This protein binds this small molecule.
Small molecule (SMILES): OC[C@H]1O[C@@H](O)[C@H](O)[C@@H](O)[C@H]1O

Binding-site contacts:
Ligand atom O4 contacts residue GLN75 of chain 1.A at 2.9 Å (h-bond).
Ligand atom C5 contacts residue GAL1 of chain 1.C at 3.5 Å.
Ligand atom O2 contacts residue GLY289 of chain 1.A at 2.9 Å (h-bond).
Ligand atom C2 contacts residue GAL1 of chain 1.C at 2.3 Å.
Ligand atom O6 contacts residue PRO28 of chain 1.A at 3.3 Å.
Ligand atom C3 contacts residue SER290 of chain 1.A at 3.6 Å.
Ligand atom O4 contacts residue SER290 of chain 1.A at 3.6 Å.
Ligand atom C3 contacts residue GAL2 of chain 1.C at 0.0 Å.
Ligand atom O5 contacts residue TRP26 of chain 1.A at 2.8 Å (h-bond).
Ligand atom C1 contacts residue GAL1 of chain 1.C at 1.4 Å.
Ligand atom O2 contacts residue GAL2 of chain 1.C at 0.1 Å (h-bond).
Ligand atom O5 contacts residue GAL2 of chain 1.C at 0.1 Å (h-bond).
Ligand atom C1 contacts residue TRP26 of chain 1.A at 3.6 Å (hydrophobic).
Ligand atom O5 contacts residue GAL1 of chain 1.C at 2.2 Å (h-bond).
Ligand atom O2 contacts residue GLA1 of chain 1.E at 2.8 Å (h-bond).
Ligand atom O2 contacts residue GAL1 of chain 1.C at 2.9 Å (h-bond).
Ligand atom C2 contacts residue GLA1 of chain 1.E at 2.4 Å.
Ligand atom C4 contacts residue ASP124 of chain 1.A at 3.5 Å.
Ligand atom C5 contacts residue GAL2 of chain 1.C at 0.1 Å.
Ligand atom C6 contacts residue ASN258 of chain 1.A at 3.5 Å.
Ligand atom C6 contacts residue GAL2 of chain 1.C at 0.0 Å.
Ligand atom O4 contacts residue GAL2 of chain 1.C at 0.1 Å (h-bond).
Ligand atom O2 contacts residue SER290 of chain 1.A at 3.6 Å.
Ligand atom O6 contacts residue ASN258 of chain 1.A at 2.7 Å (h-bond).
Ligand atom C1 contacts residue GAL2 of chain 1.C at 0.1 Å.
Ligand atom C2 contacts residue SER290 of chain 1.A at 3.5 Å.
Ligand atom C2 contacts residue GAL2 of chain 1.C at 0.1 Å.
Ligand atom O6 contacts residue GAL2 of chain 1.C at 0.2 Å (h-bond).
Ligand atom C1 contacts residue GLA1 of chain 1.E at 1.4 Å.
Ligand atom O3 contacts residue SER290 of chain 1.A at 2.7 Å (h-bond).
Ligand atom O5 contacts residue GLA1 of chain 1.E at 2.4 Å (h-bond).
Ligand atom O3 contacts residue ASP124 of chain 1.A at 2.8 Å (salt-bridge).
Ligand atom O3 contacts residue GAL2 of chain 1.C at 0.0 Å (h-bond).
Ligand atom O3 contacts residue GLY289 of chain 1.A at 3.2 Å (h-bond).
Ligand atom O2 contacts residue GLY288 of chain 1.A at 3.0 Å.
Ligand atom C3 contacts residue ASP124 of chain 1.A at 3.6 Å.
Ligand atom C2 contacts residue GLU77 of chain 1.A at 3.4 Å.
Ligand atom C4 contacts residue GAL2 of chain 1.C at 0.0 Å.
Ligand atom C3 contacts residue TRP254 of chain 1.A at 3.5 Å (hydrophobic).
Ligand atom O2 contacts residue GLU77 of chain 1.A at 2.7 Å (salt-bridge).

Sequence of chain 1.A:
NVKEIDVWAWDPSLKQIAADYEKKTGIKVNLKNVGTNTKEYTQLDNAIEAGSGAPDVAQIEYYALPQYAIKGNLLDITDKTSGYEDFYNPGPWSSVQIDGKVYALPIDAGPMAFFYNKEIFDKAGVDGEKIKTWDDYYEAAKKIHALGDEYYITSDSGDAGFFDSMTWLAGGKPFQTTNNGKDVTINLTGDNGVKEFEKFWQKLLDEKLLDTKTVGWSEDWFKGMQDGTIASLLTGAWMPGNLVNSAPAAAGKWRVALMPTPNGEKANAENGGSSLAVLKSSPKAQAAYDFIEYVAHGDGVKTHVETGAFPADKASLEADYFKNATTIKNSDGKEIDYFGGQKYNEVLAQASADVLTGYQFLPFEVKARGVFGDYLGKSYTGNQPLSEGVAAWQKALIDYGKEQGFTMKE